Binding-site contacts:
Ligand atom C6 contacts residue GLN115 of chain 1.C at 3.4 Å.
Ligand atom C12 contacts residue CYS187 of chain 1.B at 4.1 Å (hydrophobic).
Ligand atom C4 contacts residue LEU117 of chain 1.C at 3.3 Å (hydrophobic).
Ligand atom C7 contacts residue LEU117 of chain 1.C at 3.6 Å (hydrophobic).
Ligand atom C1 contacts residue TRP146 of chain 1.B at 3.6 Å (hydrophobic).
Ligand atom C2 contacts residue TRP146 of chain 1.B at 3.1 Å (hydrophobic).
Ligand atom O2 contacts residue TRP54 of chain 1.C at 2.9 Å.
Ligand atom C16 contacts residue TYR185 of chain 1.B at 3.9 Å (hydrophobic).
Ligand atom C19 contacts residue TRP54 of chain 1.C at 4.1 Å (hydrophobic).
Ligand atom C10 contacts residue LEU37 of chain 1.C at 4.0 Å (hydrophobic).
Ligand atom C2 contacts residue THR147 of chain 1.B at 3.7 Å.
Ligand atom C8 contacts residue TRP146 of chain 1.B at 2.8 Å (hydrophobic).
Ligand atom O1 contacts residue TYR192 of chain 1.B at 3.4 Å (h-bond).
Ligand atom C1 contacts residue LEU117 of chain 1.C at 3.7 Å (hydrophobic).
Ligand atom C3 contacts residue TRP146 of chain 1.B at 3.3 Å (hydrophobic).
Ligand atom C5 contacts residue LEU105 of chain 1.C at 3.8 Å (hydrophobic).
Ligand atom C4 contacts residue LEU107 of chain 1.C at 3.4 Å (hydrophobic).
Ligand atom C7 contacts residue LEU107 of chain 1.C at 3.8 Å (hydrophobic).
Ligand atom C5 contacts residue TRP146 of chain 1.B at 3.3 Å (hydrophobic).
Ligand atom C14 contacts residue TYR92 of chain 1.B at 4.0 Å (hydrophobic).
Ligand atom C6 contacts residue LEU105 of chain 1.C at 3.7 Å (hydrophobic).
Ligand atom O1 contacts residue LEU107 of chain 1.C at 3.8 Å.
Ligand atom C22 contacts residue TYR185 of chain 1.B at 3.8 Å (hydrophobic).
Ligand atom C11 contacts residue TRP54 of chain 1.C at 3.9 Å (hydrophobic).
Ligand atom C21 contacts residue TYR92 of chain 1.B at 3.9 Å (hydrophobic).
Ligand atom C6 contacts residue LEU117 of chain 1.C at 3.9 Å (hydrophobic).
Ligand atom C7 contacts residue GLN115 of chain 1.C at 3.4 Å.
Ligand atom C14 contacts residue TYR185 of chain 1.B at 3.9 Å (hydrophobic).
Ligand atom C19 contacts residue TRP146 of chain 1.B at 4.0 Å (hydrophobic).
Ligand atom C15 contacts residue CYS187 of chain 1.B at 3.7 Å (hydrophobic).
Ligand atom C6 contacts residue LEU107 of chain 1.C at 4.0 Å (hydrophobic).
Ligand atom C5 contacts residue THR147 of chain 1.B at 3.6 Å.
Ligand atom C15 contacts residue TRP54 of chain 1.C at 4.0 Å (hydrophobic).
Ligand atom C20 contacts residue TYR92 of chain 1.B at 3.7 Å (hydrophobic).
Ligand atom C18 contacts residue TYR92 of chain 1.B at 3.9 Å (hydrophobic).
Ligand atom C1 contacts residue LEU107 of chain 1.C at 4.0 Å (hydrophobic).
Ligand atom C13 contacts residue TRP54 of chain 1.C at 4.0 Å (hydrophobic).
Ligand atom C17 contacts residue TYR92 of chain 1.B at 4.0 Å (hydrophobic).
Ligand atom C13 contacts residue TYR185 of chain 1.B at 3.7 Å (hydrophobic).
Ligand atom C22 contacts residue TYR92 of chain 1.B at 4.0 Å (hydrophobic).

This protein binds this small molecule.
Small molecule (SMILES): CN1[C@@H](CC(=O)c2ccccc2)CCC[C@H]1C[C@H](O)c1ccccc1

Sequence of chain 1.B:
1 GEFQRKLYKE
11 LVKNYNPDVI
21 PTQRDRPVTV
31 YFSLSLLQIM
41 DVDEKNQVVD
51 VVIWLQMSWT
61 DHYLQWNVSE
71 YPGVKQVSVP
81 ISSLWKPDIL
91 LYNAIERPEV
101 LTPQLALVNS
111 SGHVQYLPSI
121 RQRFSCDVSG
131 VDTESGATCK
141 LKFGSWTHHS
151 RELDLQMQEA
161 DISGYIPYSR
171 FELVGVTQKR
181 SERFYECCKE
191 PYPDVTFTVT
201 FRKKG

Sequence of chain 1.C:
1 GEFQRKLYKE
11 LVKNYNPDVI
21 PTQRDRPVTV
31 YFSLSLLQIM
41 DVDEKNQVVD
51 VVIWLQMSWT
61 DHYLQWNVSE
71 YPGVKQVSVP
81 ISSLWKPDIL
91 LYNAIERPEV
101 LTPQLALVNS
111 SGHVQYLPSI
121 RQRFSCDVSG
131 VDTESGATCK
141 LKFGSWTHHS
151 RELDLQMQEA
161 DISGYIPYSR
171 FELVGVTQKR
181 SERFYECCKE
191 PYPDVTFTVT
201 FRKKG